Binding-site contacts:
Ligand atom O6 contacts residue ASN379 of chain 1.A at 3.5 Å (h-bond).
Ligand atom C5 contacts residue ASN265 of chain 1.A at 3.6 Å.
Ligand atom O7 contacts residue NAG1 of chain 1.U at 3.9 Å.
Ligand atom C8 contacts residue SER381 of chain 1.A at 4.2 Å.
Ligand atom O6 contacts residue ARG412 of chain 1.A at 3.5 Å (salt-bridge).
Ligand atom C3 contacts residue ASN265 of chain 1.A at 3.8 Å.
Ligand atom C1 contacts residue ARG412 of chain 1.A at 4.2 Å.
Ligand atom C8 contacts residue ASN301 of chain 1.A at 4.1 Å.
Ligand atom O7 contacts residue ASN265 of chain 1.A at 3.0 Å (h-bond).
Ligand atom O5 contacts residue VAL414 of chain 1.A at 4.4 Å.
Ligand atom C2 contacts residue ASN265 of chain 1.A at 2.5 Å.
Ligand atom C4 contacts residue ASN265 of chain 1.A at 4.2 Å.
Ligand atom C1 contacts residue ASN265 of chain 1.A at 1.4 Å.
Ligand atom C2 contacts residue GLN263 of chain 1.A at 3.9 Å.
Ligand atom C8 contacts residue VAL302 of chain 1.A at 4.0 Å (hydrophobic).
Ligand atom O5 contacts residue ASN265 of chain 1.A at 2.4 Å (h-bond).
Ligand atom N2 contacts residue ASN265 of chain 1.A at 2.9 Å (h-bond).
Ligand atom C1 contacts residue GLN263 of chain 1.A at 3.7 Å.
Ligand atom C8 contacts residue SER303 of chain 1.A at 3.7 Å.
Ligand atom C8 contacts residue ASN265 of chain 1.A at 4.4 Å.
Ligand atom C7 contacts residue ASN265 of chain 1.A at 3.1 Å.
Ligand atom C3 contacts residue GLN263 of chain 1.A at 3.4 Å.
Ligand atom O4 contacts residue GLN263 of chain 1.A at 4.3 Å.
Ligand atom C5 contacts residue GLN263 of chain 1.A at 3.9 Å.
Ligand atom O7 contacts residue ASN301 of chain 1.A at 3.8 Å.
Ligand atom N2 contacts residue GLN263 of chain 1.A at 3.9 Å.
Ligand atom C7 contacts residue ASN301 of chain 1.A at 4.4 Å.
Ligand atom C6 contacts residue ASN379 of chain 1.A at 4.5 Å.
Ligand atom C4 contacts residue GLN263 of chain 1.A at 4.1 Å.
Ligand atom O5 contacts residue ARG412 of chain 1.A at 3.5 Å (salt-bridge).
Ligand atom C6 contacts residue ARG412 of chain 1.A at 4.4 Å.
Ligand atom O5 contacts residue GLN263 of chain 1.A at 4.3 Å.
Ligand atom O6 contacts residue VAL414 of chain 1.A at 4.1 Å.
Ligand atom O3 contacts residue GLN263 of chain 1.A at 4.4 Å.

Sequence of chain 1.A:
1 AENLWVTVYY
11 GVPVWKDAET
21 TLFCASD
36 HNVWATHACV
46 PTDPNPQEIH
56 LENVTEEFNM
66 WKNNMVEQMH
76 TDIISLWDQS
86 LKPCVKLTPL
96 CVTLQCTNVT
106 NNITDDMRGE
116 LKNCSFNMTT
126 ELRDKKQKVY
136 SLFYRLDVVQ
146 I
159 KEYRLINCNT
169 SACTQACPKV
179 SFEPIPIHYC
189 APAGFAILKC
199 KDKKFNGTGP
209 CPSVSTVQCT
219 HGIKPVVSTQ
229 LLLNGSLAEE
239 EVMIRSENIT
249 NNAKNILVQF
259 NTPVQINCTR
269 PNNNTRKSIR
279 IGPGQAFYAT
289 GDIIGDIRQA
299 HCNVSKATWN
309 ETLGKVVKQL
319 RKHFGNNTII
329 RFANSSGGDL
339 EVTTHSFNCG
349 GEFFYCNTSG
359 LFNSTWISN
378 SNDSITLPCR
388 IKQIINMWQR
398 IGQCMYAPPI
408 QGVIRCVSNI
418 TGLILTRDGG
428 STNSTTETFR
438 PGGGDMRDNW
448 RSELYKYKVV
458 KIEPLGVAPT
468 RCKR

A protein and the small-molecule ligand that binds it are described below.
Small molecule (SMILES): CC(=O)N[C@H]1[C@H](O[C@H]2[C@H](O)[C@@H](NC(C)=O)CO[C@@H]2CO)O[C@H](CO)[C@@H](O)[C@@H]1O